Sequence of chain 2.A:
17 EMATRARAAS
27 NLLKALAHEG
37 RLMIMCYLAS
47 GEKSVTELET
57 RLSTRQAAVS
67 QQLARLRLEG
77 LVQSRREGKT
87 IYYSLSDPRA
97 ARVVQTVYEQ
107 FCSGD

Binding-site contacts:
Ligand atom O05 contacts residue MET39 of chain 1.A at 4.1 Å.
Ligand atom N02 contacts residue CYS108 of chain 1.A at 3.1 Å (h-bond).
Ligand atom N07 contacts residue CYS108 of chain 1.A at 2.4 Å (h-bond).
Ligand atom C01 contacts residue TYR104 of chain 1.A at 4.5 Å (hydrophobic).
Ligand atom N10 contacts residue MET18 of chain 2.A at 4.2 Å.
Ligand atom O05 contacts residue MET18 of chain 2.A at 3.5 Å.
Ligand atom C01 contacts residue PHE107 of chain 1.A at 3.4 Å (hydrophobic).
Ligand atom N02 contacts residue TYR104 of chain 1.A at 4.2 Å.
Ligand atom C01 contacts residue ALA22 of chain 2.A at 4.4 Å (hydrophobic).
Ligand atom O09 contacts residue CYS108 of chain 1.A at 4.0 Å.
Ligand atom C03 contacts residue TYR104 of chain 1.A at 4.4 Å (hydrophobic).
Ligand atom O09 contacts residue GLU17 of chain 2.A at 4.3 Å.
Ligand atom O05 contacts residue TYR104 of chain 1.A at 3.3 Å.
Ligand atom C08 contacts residue CYS108 of chain 1.A at 3.6 Å (hydrophobic).
Ligand atom N06 contacts residue TYR104 of chain 1.A at 4.1 Å.
Ligand atom C03 contacts residue MET39 of chain 1.A at 3.5 Å (hydrophobic).
Ligand atom C01 contacts residue ARG21 of chain 2.A at 3.6 Å.
Ligand atom C04 contacts residue CYS108 of chain 1.A at 2.5 Å (hydrophobic).
Ligand atom C08 contacts residue MET18 of chain 2.A at 4.2 Å (hydrophobic).
Ligand atom C12 contacts residue MET18 of chain 2.A at 4.1 Å (hydrophobic).
Ligand atom C04 contacts residue MET18 of chain 2.A at 4.1 Å (hydrophobic).
Ligand atom C03 contacts residue CYS42 of chain 1.A at 4.0 Å (hydrophobic).
Ligand atom C03 contacts residue ALA22 of chain 2.A at 4.2 Å (hydrophobic).
Ligand atom N07 contacts residue TYR104 of chain 1.A at 4.1 Å.
Ligand atom O05 contacts residue CYS108 of chain 1.A at 3.2 Å (h-bond).
Ligand atom C01 contacts residue CYS108 of chain 1.A at 3.3 Å (hydrophobic).
Ligand atom C03 contacts residue CYS108 of chain 1.A at 4.4 Å (hydrophobic).
Ligand atom N06 contacts residue CYS108 of chain 1.A at 1.6 Å (h-bond).
Ligand atom O09 contacts residue MET18 of chain 2.A at 4.0 Å.
Ligand atom C04 contacts residue TYR104 of chain 1.A at 3.7 Å (hydrophobic).
Ligand atom O09 contacts residue ARG21 of chain 2.A at 4.3 Å.

This protein binds this small molecule.
Small molecule (SMILES): CN(C)C(=O)NNC(=O)N(C)C

Sequence of chain 1.A:
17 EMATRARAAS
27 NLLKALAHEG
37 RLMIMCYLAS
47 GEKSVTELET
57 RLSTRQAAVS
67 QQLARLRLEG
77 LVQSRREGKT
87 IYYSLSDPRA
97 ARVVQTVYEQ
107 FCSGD